Binding-site contacts:
Ligand atom C4 contacts residue ASN117 of chain 1.A at 4.2 Å.
Ligand atom O5 contacts residue ASN117 of chain 1.A at 2.4 Å (h-bond).
Ligand atom O5 contacts residue TYR134 of chain 1.A at 3.8 Å.
Ligand atom C3 contacts residue ASN117 of chain 1.A at 3.8 Å.
Ligand atom C1 contacts residue TYR134 of chain 1.A at 3.7 Å (hydrophobic).
Ligand atom O7 contacts residue ASN117 of chain 1.A at 3.8 Å.
Ligand atom C7 contacts residue TYR134 of chain 1.A at 4.4 Å (hydrophobic).
Ligand atom O7 contacts residue ASP284 of chain 1.A at 3.0 Å (salt-bridge).
Ligand atom O6 contacts residue TYR134 of chain 1.A at 3.4 Å.
Ligand atom C1 contacts residue ASN117 of chain 1.A at 1.4 Å.
Ligand atom C5 contacts residue TYR134 of chain 1.A at 3.6 Å (hydrophobic).
Ligand atom N2 contacts residue ASN117 of chain 1.A at 2.9 Å (h-bond).
Ligand atom O7 contacts residue LEU136 of chain 1.A at 4.0 Å.
Ligand atom C5 contacts residue ASN117 of chain 1.A at 3.7 Å.
Ligand atom O6 contacts residue SER119 of chain 1.A at 3.6 Å.
Ligand atom C8 contacts residue ASP284 of chain 1.A at 3.4 Å.
Ligand atom C7 contacts residue ASN117 of chain 1.A at 3.5 Å.
Ligand atom C6 contacts residue TYR134 of chain 1.A at 3.9 Å (hydrophobic).
Ligand atom C2 contacts residue ASN117 of chain 1.A at 2.4 Å.
Ligand atom C3 contacts residue TYR134 of chain 1.A at 4.4 Å (hydrophobic).
Ligand atom O7 contacts residue TYR134 of chain 1.A at 3.3 Å.
Ligand atom C7 contacts residue ASP284 of chain 1.A at 3.4 Å.

This protein binds this small molecule.
Small molecule (SMILES): CC(=O)N[C@@H]1[C@@H](O)[C@H](O)[C@@H](CO)O[C@H]1O

Sequence of chain 1.A:
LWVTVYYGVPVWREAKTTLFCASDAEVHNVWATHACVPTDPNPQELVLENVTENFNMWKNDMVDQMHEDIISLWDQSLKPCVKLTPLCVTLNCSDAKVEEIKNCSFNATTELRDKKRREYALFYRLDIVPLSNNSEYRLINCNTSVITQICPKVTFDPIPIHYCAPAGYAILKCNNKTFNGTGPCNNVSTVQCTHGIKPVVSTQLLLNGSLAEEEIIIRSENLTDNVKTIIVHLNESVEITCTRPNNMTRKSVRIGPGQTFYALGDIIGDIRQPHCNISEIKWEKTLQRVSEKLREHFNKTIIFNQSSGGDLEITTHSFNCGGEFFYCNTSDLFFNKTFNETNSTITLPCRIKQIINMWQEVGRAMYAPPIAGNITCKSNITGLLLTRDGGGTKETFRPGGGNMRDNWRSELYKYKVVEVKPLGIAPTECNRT